Sequence of chain 1.C:
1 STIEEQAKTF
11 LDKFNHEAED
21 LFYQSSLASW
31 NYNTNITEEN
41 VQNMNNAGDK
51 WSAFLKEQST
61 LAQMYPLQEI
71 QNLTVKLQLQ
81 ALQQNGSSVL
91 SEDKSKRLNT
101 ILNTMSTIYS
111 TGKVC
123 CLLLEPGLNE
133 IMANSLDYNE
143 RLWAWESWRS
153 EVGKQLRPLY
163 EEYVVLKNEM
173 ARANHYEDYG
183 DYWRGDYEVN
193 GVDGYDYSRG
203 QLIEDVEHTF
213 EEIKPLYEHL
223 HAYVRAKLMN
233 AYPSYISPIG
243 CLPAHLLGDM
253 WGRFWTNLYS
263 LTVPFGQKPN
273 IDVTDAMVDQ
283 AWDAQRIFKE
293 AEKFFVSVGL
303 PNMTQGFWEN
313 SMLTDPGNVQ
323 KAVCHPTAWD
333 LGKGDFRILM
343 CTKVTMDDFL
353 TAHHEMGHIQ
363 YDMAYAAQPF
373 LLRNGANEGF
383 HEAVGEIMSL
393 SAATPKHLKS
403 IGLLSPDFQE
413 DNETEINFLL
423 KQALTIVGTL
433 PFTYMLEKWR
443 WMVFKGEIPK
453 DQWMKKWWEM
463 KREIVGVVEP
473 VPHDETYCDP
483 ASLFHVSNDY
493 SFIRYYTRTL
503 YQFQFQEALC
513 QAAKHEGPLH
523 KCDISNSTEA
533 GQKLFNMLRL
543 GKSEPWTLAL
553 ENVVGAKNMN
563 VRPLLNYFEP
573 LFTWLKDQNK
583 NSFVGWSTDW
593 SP

A small-molecule ligand and the protein it binds are described below.
Small molecule (SMILES): CC(=O)N[C@@H]1[C@@H](O)[C@H](O)[C@@H](CO)O[C@H]1O

Binding-site contacts:
Ligand atom C7 contacts residue SER402 of chain 1.C at 3.8 Å.
Ligand atom C1 contacts residue ASN528 of chain 1.C at 1.5 Å.
Ligand atom C7 contacts residue ASN528 of chain 1.C at 3.3 Å.
Ligand atom C2 contacts residue ASN528 of chain 1.C at 2.5 Å.
Ligand atom O7 contacts residue ASN528 of chain 1.C at 3.2 Å (h-bond).
Ligand atom N2 contacts residue SER527 of chain 1.C at 4.4 Å.
Ligand atom C4 contacts residue ASN528 of chain 1.C at 4.3 Å.
Ligand atom O7 contacts residue SER402 of chain 1.C at 4.3 Å.
Ligand atom N2 contacts residue SER402 of chain 1.C at 4.1 Å.
Ligand atom C8 contacts residue SER527 of chain 1.C at 3.7 Å.
Ligand atom C8 contacts residue HIS399 of chain 1.C at 4.4 Å.
Ligand atom N2 contacts residue ASN528 of chain 1.C at 2.9 Å (h-bond).
Ligand atom C5 contacts residue ASN528 of chain 1.C at 3.7 Å.
Ligand atom C8 contacts residue ASN528 of chain 1.C at 4.4 Å.
Ligand atom C7 contacts residue SER527 of chain 1.C at 4.2 Å.
Ligand atom C8 contacts residue SER402 of chain 1.C at 3.7 Å.
Ligand atom O5 contacts residue ASN528 of chain 1.C at 2.4 Å (h-bond).
Ligand atom C3 contacts residue ASN528 of chain 1.C at 3.8 Å.
Ligand atom O3 contacts residue SER402 of chain 1.C at 3.6 Å.